A small-molecule ligand and the protein it binds are described below.
Small molecule (SMILES): CC(C)[C@H](NC(=O)[C@@H](N)CCC(=O)O)C(=O)N[C@@H](C)C(=O)N1CCC[C@H]1C(=O)N1CCC[C@H]1C(=O)N[C@@H](CCC(=O)O)C(=O)N[C@@H](Cc1ccc(O)cc1)C(=O)N[C@@H](CC1=NC=NC1)C(=O)N[C@@H](CCCN=C(N)N)C(=O)N[C@H](C=O)CCCCN

Binding-site contacts:
Ligand atom N contacts residue TYR159 of chain 1.A at 3.5 Å.
Ligand atom CE contacts residue ASP116 of chain 1.A at 3.3 Å.
Ligand atom ND1 contacts residue GLN155 of chain 1.A at 3.5 Å (h-bond).
Ligand atom N contacts residue ASN63 of chain 1.A at 2.9 Å (h-bond).
Ligand atom N contacts residue TYR7 of chain 1.A at 2.7 Å (h-bond).
Ligand atom CA contacts residue TYR159 of chain 1.A at 3.3 Å (hydrophobic).
Ligand atom N contacts residue TYR171 of chain 1.A at 2.6 Å (h-bond).
Ligand atom CG1 contacts residue TYR7 of chain 1.A at 3.3 Å (hydrophobic).
Ligand atom CG1 contacts residue ASN63 of chain 1.A at 3.5 Å.
Ligand atom OE1 contacts residue ASN63 of chain 1.A at 3.0 Å (h-bond).
Ligand atom CA contacts residue TYR99 of chain 1.A at 3.4 Å (hydrophobic).
Ligand atom CD contacts residue ARG62 of chain 1.A at 3.4 Å.
Ligand atom OE2 contacts residue ARG62 of chain 1.A at 2.7 Å (salt-bridge).
Ligand atom NH1 contacts residue VAL76 of chain 1.A at 3.4 Å.
Ligand atom CG1 contacts residue MET45 of chain 1.A at 3.4 Å (hydrophobic).
Ligand atom ND1 contacts residue VAL152 of chain 1.A at 3.5 Å.
Ligand atom CB contacts residue TYR99 of chain 1.A at 3.4 Å (hydrophobic).
Ligand atom NZ contacts residue ASP116 of chain 1.A at 3.2 Å (salt-bridge).
Ligand atom O contacts residue TRP147 of chain 1.A at 3.5 Å.
Ligand atom CG contacts residue ASP77 of chain 1.A at 3.3 Å.
Ligand atom N contacts residue GLN70 of chain 1.A at 2.9 Å (h-bond).
Ligand atom CD contacts residue ASN66 of chain 1.A at 3.4 Å.
Ligand atom OE1 contacts residue ARG62 of chain 1.A at 2.8 Å (salt-bridge).
Ligand atom CD contacts residue ASP77 of chain 1.A at 3.2 Å.
Ligand atom CB contacts residue GLN70 of chain 1.A at 3.4 Å.
Ligand atom O contacts residue THR80 of chain 1.A at 3.5 Å.
Ligand atom CE1 contacts residue GLN155 of chain 1.A at 2.7 Å.
Ligand atom OE1 contacts residue VAL152 of chain 1.A at 3.4 Å.
Ligand atom CB contacts residue TRP167 of chain 1.A at 3.5 Å (hydrophobic).
Ligand atom O contacts residue THR73 of chain 1.A at 2.6 Å (h-bond).
Ligand atom C contacts residue TYR7 of chain 1.A at 3.5 Å (hydrophobic).
Ligand atom OE1 contacts residue TRP156 of chain 1.A at 2.9 Å (h-bond).
Ligand atom N contacts residue ASP77 of chain 1.A at 3.3 Å (salt-bridge).
Ligand atom O contacts residue TYR159 of chain 1.A at 2.6 Å (h-bond).
Ligand atom OE1 contacts residue TYR59 of chain 1.A at 3.5 Å.
Ligand atom O contacts residue TRP147 of chain 1.A at 2.8 Å (h-bond).
Ligand atom CA contacts residue ASN63 of chain 1.A at 3.4 Å.
Ligand atom O contacts residue LYS146 of chain 1.A at 3.1 Å (salt-bridge).
Ligand atom N contacts residue TYR99 of chain 1.A at 2.9 Å (h-bond).
Ligand atom CG2 contacts residue ASN63 of chain 1.A at 3.5 Å.

Sequence of chain 1.A:
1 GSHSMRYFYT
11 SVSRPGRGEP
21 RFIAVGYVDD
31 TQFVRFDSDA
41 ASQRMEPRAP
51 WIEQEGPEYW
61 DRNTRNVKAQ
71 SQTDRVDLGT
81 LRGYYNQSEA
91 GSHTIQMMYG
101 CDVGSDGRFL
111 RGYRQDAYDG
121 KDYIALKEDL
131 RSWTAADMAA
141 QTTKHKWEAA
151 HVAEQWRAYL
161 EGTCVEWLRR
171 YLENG